This protein binds this small molecule.
Small molecule (SMILES): CC(=O)N[C@H]1[C@@H](O[C@H]2[C@H](O)[C@@H](NC(C)=O)CO[C@@H]2CO)O[C@H](CO)[C@@H](O[C@@H]2O[C@H](CO[C@H]3O[C@H](CO)[C@@H](O)[C@H](O)[C@@H]3O)[C@@H](O)[C@H](O)[C@@H]2O)[C@@H]1O

Binding-site contacts:
Ligand atom C8 contacts residue ASN43 of chain 1.A at 3.3 Å.
Ligand atom C3 contacts residue ASN48 of chain 1.A at 3.7 Å.
Ligand atom O7 contacts residue SER49 of chain 1.A at 3.5 Å.
Ligand atom C2 contacts residue ASN48 of chain 1.A at 2.3 Å.
Ligand atom C8 contacts residue SER50 of chain 1.A at 4.5 Å.
Ligand atom C8 contacts residue SER49 of chain 1.A at 3.9 Å.
Ligand atom O7 contacts residue SER50 of chain 1.A at 2.9 Å (h-bond).
Ligand atom C8 contacts residue VAL41 of chain 1.A at 3.5 Å (hydrophobic).
Ligand atom C1 contacts residue ASN48 of chain 1.A at 1.4 Å.
Ligand atom C7 contacts residue SER49 of chain 1.A at 4.2 Å.
Ligand atom C4 contacts residue ASN48 of chain 1.A at 4.2 Å.
Ligand atom O7 contacts residue ASN48 of chain 1.A at 3.4 Å (h-bond).
Ligand atom O5 contacts residue ASN48 of chain 1.A at 2.3 Å (h-bond).
Ligand atom C7 contacts residue SER50 of chain 1.A at 4.1 Å.
Ligand atom C7 contacts residue ASN48 of chain 1.A at 3.1 Å.
Ligand atom C8 contacts residue PHE42 of chain 1.A at 3.5 Å (hydrophobic).
Ligand atom C5 contacts residue ASN48 of chain 1.A at 3.6 Å.
Ligand atom N2 contacts residue ASN43 of chain 1.A at 4.5 Å.
Ligand atom N2 contacts residue ASN48 of chain 1.A at 2.8 Å (h-bond).
Ligand atom C8 contacts residue ASN48 of chain 1.A at 3.2 Å.

Sequence of chain 1.A:
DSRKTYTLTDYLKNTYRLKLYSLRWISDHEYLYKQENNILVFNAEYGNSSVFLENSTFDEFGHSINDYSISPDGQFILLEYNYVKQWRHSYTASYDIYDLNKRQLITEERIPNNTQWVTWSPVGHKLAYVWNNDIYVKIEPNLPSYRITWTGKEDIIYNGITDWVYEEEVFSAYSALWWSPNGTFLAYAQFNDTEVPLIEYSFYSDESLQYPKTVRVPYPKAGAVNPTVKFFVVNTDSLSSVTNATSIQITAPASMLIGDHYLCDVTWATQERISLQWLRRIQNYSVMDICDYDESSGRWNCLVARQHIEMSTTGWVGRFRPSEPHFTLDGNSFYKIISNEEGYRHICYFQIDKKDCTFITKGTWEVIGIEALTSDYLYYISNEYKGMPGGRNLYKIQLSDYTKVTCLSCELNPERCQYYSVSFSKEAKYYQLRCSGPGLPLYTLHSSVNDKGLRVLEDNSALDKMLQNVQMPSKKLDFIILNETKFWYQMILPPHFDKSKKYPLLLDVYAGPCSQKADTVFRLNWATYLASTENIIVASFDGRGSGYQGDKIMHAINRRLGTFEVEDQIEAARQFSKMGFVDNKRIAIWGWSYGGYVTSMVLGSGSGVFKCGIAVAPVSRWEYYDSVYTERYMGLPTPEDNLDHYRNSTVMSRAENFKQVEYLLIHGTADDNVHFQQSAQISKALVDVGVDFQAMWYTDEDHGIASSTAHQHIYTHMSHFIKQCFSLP